The small molecule below binds the protein below.
Small molecule (SMILES): CC(=O)N[C@@H]1[C@@H](O)[C@H](O)[C@@H](CO)O[C@H]1O

Sequence of chain 1.C:
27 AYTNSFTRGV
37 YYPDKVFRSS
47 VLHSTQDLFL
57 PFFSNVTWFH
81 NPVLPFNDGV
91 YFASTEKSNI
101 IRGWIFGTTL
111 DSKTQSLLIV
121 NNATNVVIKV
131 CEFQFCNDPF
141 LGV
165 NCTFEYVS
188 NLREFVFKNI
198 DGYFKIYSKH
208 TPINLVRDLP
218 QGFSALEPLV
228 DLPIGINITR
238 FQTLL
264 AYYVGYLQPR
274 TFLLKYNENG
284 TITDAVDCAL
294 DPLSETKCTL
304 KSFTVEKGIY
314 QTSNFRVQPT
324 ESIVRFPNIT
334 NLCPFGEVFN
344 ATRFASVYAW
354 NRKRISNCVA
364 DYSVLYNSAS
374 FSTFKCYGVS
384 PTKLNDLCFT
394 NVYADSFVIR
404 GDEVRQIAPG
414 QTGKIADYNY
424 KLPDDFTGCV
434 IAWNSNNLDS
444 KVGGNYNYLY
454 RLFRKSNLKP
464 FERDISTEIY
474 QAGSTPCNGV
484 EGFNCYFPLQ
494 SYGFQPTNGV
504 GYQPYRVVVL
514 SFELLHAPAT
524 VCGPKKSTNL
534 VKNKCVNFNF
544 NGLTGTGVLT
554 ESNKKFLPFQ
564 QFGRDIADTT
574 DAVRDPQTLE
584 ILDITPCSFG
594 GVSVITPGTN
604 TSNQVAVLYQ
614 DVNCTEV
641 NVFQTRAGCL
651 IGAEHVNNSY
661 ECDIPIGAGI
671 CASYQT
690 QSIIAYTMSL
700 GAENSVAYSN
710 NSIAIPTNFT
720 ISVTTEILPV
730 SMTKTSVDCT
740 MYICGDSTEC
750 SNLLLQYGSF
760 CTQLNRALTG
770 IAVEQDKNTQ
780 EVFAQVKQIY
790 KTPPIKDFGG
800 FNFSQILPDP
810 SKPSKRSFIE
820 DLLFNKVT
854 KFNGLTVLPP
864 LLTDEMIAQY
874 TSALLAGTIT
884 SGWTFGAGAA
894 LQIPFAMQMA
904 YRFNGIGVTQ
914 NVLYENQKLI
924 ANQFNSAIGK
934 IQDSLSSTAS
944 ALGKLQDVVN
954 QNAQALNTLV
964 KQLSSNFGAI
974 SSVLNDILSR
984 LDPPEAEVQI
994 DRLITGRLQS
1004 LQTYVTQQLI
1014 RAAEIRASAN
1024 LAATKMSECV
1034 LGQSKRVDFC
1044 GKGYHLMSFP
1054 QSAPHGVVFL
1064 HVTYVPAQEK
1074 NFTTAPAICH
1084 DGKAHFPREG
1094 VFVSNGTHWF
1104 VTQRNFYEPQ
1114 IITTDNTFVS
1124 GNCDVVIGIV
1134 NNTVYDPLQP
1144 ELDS

Binding-site contacts:
Ligand atom N2 contacts residue ASN1074 of chain 1.C at 3.0 Å (h-bond).
Ligand atom C5 contacts residue ALA706 of chain 1.C at 3.6 Å (hydrophobic).
Ligand atom C1 contacts residue GLN895 of chain 1.A at 3.7 Å.
Ligand atom C5 contacts residue ASN1074 of chain 1.C at 3.7 Å.
Ligand atom C3 contacts residue ASN1074 of chain 1.C at 3.8 Å.
Ligand atom O7 contacts residue ASN1074 of chain 1.C at 4.4 Å.
Ligand atom C6 contacts residue ALA706 of chain 1.C at 3.7 Å (hydrophobic).
Ligand atom O5 contacts residue GLN895 of chain 1.A at 4.3 Å.
Ligand atom C7 contacts residue ASN1074 of chain 1.C at 3.9 Å.
Ligand atom O4 contacts residue ALA706 of chain 1.C at 4.4 Å.
Ligand atom C1 contacts residue ASN1074 of chain 1.C at 1.4 Å.
Ligand atom C4 contacts residue ASN1074 of chain 1.C at 4.2 Å.
Ligand atom O6 contacts residue ALA706 of chain 1.C at 4.1 Å.
Ligand atom C8 contacts residue GLU1072 of chain 1.C at 3.2 Å.
Ligand atom O5 contacts residue ASN1074 of chain 1.C at 2.4 Å (h-bond).
Ligand atom C2 contacts residue ASN1074 of chain 1.C at 2.5 Å.

Sequence of chain 1.A:
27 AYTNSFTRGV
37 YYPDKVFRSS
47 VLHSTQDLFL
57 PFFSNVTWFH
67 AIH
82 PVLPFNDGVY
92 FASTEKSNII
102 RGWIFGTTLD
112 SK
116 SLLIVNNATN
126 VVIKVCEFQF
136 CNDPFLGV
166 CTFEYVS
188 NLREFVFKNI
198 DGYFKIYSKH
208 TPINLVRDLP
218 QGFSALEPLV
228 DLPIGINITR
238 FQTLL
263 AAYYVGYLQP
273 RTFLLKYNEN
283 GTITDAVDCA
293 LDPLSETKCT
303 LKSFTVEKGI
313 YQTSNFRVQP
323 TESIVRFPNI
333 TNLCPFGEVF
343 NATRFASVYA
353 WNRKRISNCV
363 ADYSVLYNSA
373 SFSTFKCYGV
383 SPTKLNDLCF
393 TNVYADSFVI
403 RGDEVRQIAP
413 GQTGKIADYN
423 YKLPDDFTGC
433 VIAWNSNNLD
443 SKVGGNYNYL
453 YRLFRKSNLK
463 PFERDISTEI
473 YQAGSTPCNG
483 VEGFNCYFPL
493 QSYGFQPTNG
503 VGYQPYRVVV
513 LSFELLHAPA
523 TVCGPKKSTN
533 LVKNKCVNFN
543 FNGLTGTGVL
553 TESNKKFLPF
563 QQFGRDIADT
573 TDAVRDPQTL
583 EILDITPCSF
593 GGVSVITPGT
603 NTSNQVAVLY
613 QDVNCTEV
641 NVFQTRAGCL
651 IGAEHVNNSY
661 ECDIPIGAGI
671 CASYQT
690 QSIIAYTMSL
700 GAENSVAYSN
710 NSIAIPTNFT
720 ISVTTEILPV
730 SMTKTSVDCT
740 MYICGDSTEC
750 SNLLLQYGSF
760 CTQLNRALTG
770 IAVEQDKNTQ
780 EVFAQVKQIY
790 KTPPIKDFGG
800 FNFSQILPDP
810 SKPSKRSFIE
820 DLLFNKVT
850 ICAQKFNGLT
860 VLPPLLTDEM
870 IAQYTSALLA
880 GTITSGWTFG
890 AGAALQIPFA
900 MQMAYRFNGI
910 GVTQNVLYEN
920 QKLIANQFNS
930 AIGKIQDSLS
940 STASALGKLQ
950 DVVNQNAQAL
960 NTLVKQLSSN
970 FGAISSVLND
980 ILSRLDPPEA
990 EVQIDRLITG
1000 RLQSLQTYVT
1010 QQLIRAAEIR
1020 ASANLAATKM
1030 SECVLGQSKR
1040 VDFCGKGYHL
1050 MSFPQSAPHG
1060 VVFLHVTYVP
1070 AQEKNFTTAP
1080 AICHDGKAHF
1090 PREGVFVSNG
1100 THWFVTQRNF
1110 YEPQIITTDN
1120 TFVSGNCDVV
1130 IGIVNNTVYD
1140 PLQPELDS